Binding-site contacts:
Ligand atom O6 contacts residue LYS209 of chain 1.F at 2.5 Å (salt-bridge).
Ligand atom O3P contacts residue LEU91 of chain 1.F at 2.9 Å (h-bond).
Ligand atom C2 contacts residue VAL202 of chain 1.F at 3.4 Å (hydrophobic).
Ligand atom O2' contacts residue TRP223 of chain 1.F at 2.9 Å (h-bond).
Ligand atom O1X contacts residue ASN187 of chain 1.F at 2.9 Å (h-bond).
Ligand atom O4 contacts residue CYS131 of chain 1.F at 2.9 Å (h-bond).
Ligand atom N9 contacts residue TRP223 of chain 1.F at 3.4 Å (h-bond).
Ligand atom C6A contacts residue ASN187 of chain 1.F at 3.4 Å.
Ligand atom C4A contacts residue CYS131 of chain 1.F at 3.2 Å (hydrophobic).
Ligand atom O3' contacts residue ASP292 of chain 1.F at 2.8 Å (salt-bridge).
Ligand atom C8 contacts residue TRP223 of chain 1.F at 2.9 Å (hydrophobic).
Ligand atom O5 contacts residue LYS297 of chain 1.F at 3.3 Å (salt-bridge).
Ligand atom O1P contacts residue HIS201 of chain 1.F at 3.5 Å.
Ligand atom O1X contacts residue LYS297 of chain 1.F at 3.1 Å (salt-bridge).
Ligand atom C3 contacts residue CYS131 of chain 1.F at 3.2 Å (hydrophobic).
Ligand atom O1P contacts residue VAL202 of chain 1.F at 2.9 Å (h-bond).
Ligand atom C2' contacts residue SER291 of chain 1.F at 3.4 Å.
Ligand atom O1X contacts residue ARG230 of chain 1.F at 2.9 Å (salt-bridge).
Ligand atom N3 contacts residue VAL202 of chain 1.F at 3.4 Å.
Ligand atom O4' contacts residue ILE267 of chain 1.F at 3.5 Å.
Ligand atom N2 contacts residue GLY200 of chain 1.F at 3.1 Å (h-bond).
Ligand atom C5A contacts residue CYS131 of chain 1.F at 3.5 Å (hydrophobic).
Ligand atom C4 contacts residue VAL202 of chain 1.F at 3.1 Å (hydrophobic).
Ligand atom C6 contacts residue LYS209 of chain 1.F at 3.4 Å.
Ligand atom O2' contacts residue SER291 of chain 1.F at 2.6 Å (h-bond).
Ligand atom C3 contacts residue GLY89 of chain 1.F at 3.4 Å.
Ligand atom C4A contacts residue HIS201 of chain 1.F at 3.2 Å.
Ligand atom O3 contacts residue ASN94 of chain 1.F at 3.5 Å (h-bond).
Ligand atom C5A contacts residue HIS201 of chain 1.F at 3.4 Å.
Ligand atom C2A contacts residue CYS131 of chain 1.F at 3.2 Å (hydrophobic).
Ligand atom C5 contacts residue VAL202 of chain 1.F at 3.4 Å (hydrophobic).
Ligand atom O4 contacts residue TYR158 of chain 1.F at 3.4 Å (h-bond).
Ligand atom O4' contacts residue VAL202 of chain 1.F at 3.5 Å.
Ligand atom O5 contacts residue CYS131 of chain 1.F at 3.2 Å (h-bond).
Ligand atom O3 contacts residue CYS131 of chain 1.F at 3.0 Å (h-bond).
Ligand atom N9 contacts residue VAL202 of chain 1.F at 3.3 Å.
Ligand atom O2X contacts residue ARG230 of chain 1.F at 3.2 Å (salt-bridge).
Ligand atom O3P contacts residue GLY90 of chain 1.F at 3.4 Å.
Ligand atom C3' contacts residue ASP292 of chain 1.F at 3.4 Å.
Ligand atom N7 contacts residue TRP223 of chain 1.F at 3.3 Å (h-bond).

A small-molecule ligand and the protein it binds are described below.
Small molecule (SMILES): C[C@@H]1O[C@H](OP(=O)(O)OP(=O)(O)OC[C@H]2O[C@@H](n3cnc4c(=O)[nH]c(N)nc43)[C@H](O)[C@@H]2O)[C@@H](O)[C@H](O)[C@@H]1O

Sequence of chain 1.F:
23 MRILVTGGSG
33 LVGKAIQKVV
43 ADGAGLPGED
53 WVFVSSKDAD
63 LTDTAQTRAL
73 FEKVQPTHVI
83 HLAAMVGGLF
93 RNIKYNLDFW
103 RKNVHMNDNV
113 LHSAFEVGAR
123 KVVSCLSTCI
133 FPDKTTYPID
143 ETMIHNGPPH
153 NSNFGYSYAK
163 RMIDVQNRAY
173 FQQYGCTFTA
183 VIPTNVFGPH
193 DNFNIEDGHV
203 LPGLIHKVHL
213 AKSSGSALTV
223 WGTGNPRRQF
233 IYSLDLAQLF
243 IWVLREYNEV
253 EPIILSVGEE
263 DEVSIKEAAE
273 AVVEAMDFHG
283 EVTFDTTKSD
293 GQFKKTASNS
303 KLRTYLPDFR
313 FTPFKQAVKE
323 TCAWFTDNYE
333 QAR